Sequence of chain 2.D:
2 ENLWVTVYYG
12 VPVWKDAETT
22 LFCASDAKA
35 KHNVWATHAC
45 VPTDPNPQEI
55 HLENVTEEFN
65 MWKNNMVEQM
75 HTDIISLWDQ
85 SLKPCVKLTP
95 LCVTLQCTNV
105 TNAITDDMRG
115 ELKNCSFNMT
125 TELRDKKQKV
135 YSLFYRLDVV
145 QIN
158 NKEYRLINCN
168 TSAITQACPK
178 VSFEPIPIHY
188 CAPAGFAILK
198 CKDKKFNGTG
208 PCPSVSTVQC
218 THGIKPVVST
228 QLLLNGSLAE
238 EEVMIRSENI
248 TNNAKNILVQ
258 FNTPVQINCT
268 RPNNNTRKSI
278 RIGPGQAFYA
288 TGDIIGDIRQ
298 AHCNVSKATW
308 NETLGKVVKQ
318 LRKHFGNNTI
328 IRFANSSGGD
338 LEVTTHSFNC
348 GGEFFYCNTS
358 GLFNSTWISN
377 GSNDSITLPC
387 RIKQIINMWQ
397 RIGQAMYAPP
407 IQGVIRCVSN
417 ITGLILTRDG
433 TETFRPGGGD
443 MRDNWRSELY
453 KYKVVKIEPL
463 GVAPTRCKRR

Sequence of chain 2.C:
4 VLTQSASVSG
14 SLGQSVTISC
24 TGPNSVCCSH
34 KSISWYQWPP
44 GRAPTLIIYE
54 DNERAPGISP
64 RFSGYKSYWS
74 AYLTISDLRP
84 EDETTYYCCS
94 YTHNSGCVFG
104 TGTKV

Sequence of chain 2.A:
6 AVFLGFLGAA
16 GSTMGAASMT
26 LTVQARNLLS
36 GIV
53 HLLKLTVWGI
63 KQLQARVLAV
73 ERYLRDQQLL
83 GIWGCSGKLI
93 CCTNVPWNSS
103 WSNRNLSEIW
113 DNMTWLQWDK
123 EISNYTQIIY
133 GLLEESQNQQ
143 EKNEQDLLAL

Sequence of chain 2.B:
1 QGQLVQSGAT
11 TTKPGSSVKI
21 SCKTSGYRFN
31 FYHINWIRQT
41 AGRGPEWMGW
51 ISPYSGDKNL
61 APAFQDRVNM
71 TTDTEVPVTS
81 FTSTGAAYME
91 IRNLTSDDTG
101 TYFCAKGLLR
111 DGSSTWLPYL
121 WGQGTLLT

This small molecule binds to this protein.
Small molecule (SMILES): CC(=O)N[C@H]1[C@H](O[C@H]2[C@H](O)[C@@H](NC(C)=O)CO[C@@H]2CO)O[C@H](CO)[C@@H](O[C@@H]2O[C@H](CO[C@H]3O[C@H](CO)[C@@H](O)[C@H](O[C@H]4O[C@H](CO)[C@@H](O)[C@H](O)[C@@H]4O)[C@@H]3O)[C@@H](O)[C@H](O[C@H]3O[C@H](CO)[C@@H](O)[C@H](O)[C@@H]3O)[C@@H]2O)[C@@H]1O

Binding-site contacts:
Ligand atom C7 contacts residue HIS33 of chain 2.B at 3.5 Å.
Ligand atom O3 contacts residue GLY112 of chain 2.B at 3.3 Å (h-bond).
Ligand atom O2 contacts residue THR115 of chain 2.B at 2.5 Å (h-bond).
Ligand atom O3 contacts residue HIS33 of chain 2.B at 3.1 Å (h-bond).
Ligand atom C5 contacts residue ARG110 of chain 2.B at 3.2 Å.
Ligand atom C5 contacts residue ASP57 of chain 2.B at 3.4 Å.
Ligand atom O2 contacts residue GLY112 of chain 2.B at 2.8 Å (h-bond).
Ligand atom C1 contacts residue ASN58 of chain 2.D at 1.4 Å.
Ligand atom O5 contacts residue ARG110 of chain 2.B at 3.2 Å (salt-bridge).
Ligand atom C6 contacts residue TRP50 of chain 2.B at 3.4 Å (hydrophobic).
Ligand atom O7 contacts residue SER17 of chain 2.A at 2.7 Å (h-bond).
Ligand atom O5 contacts residue ASN58 of chain 2.D at 2.3 Å (h-bond).
Ligand atom O6 contacts residue PHE31 of chain 2.B at 3.0 Å (h-bond).
Ligand atom O7 contacts residue ASN58 of chain 2.D at 2.7 Å (h-bond).
Ligand atom O6 contacts residue ARG110 of chain 2.B at 3.1 Å (salt-bridge).
Ligand atom O6 contacts residue SER55 of chain 2.B at 3.4 Å (h-bond).
Ligand atom C6 contacts residue ASN30 of chain 2.B at 3.6 Å.
Ligand atom C4 contacts residue ASP57 of chain 2.B at 3.5 Å.
Ligand atom O4 contacts residue ASP57 of chain 2.B at 2.7 Å (salt-bridge).
Ligand atom O4 contacts residue HIS96 of chain 2.C at 3.2 Å (h-bond).
Ligand atom O5 contacts residue ASN97 of chain 2.C at 3.4 Å.
Ligand atom O3 contacts residue SER113 of chain 2.B at 3.3 Å (h-bond).
Ligand atom C7 contacts residue ASN58 of chain 2.D at 3.1 Å.
Ligand atom C3 contacts residue GLY112 of chain 2.B at 3.3 Å.
Ligand atom C5 contacts residue GLY112 of chain 2.B at 3.3 Å.
Ligand atom C7 contacts residue SER17 of chain 2.A at 3.3 Å.
Ligand atom N2 contacts residue ASN58 of chain 2.D at 3.0 Å (h-bond).
Ligand atom O4 contacts residue GLY112 of chain 2.B at 3.2 Å (h-bond).
Ligand atom C6 contacts residue PHE31 of chain 2.B at 3.6 Å (hydrophobic).
Ligand atom O6 contacts residue ASP111 of chain 2.B at 2.5 Å (salt-bridge).
Ligand atom C4 contacts residue GLY112 of chain 2.B at 3.4 Å.
Ligand atom O6 contacts residue ASN59 of chain 2.B at 3.6 Å (h-bond).
Ligand atom C2 contacts residue ASN58 of chain 2.D at 2.5 Å.
Ligand atom C6 contacts residue ASP57 of chain 2.B at 3.4 Å.
Ligand atom C6 contacts residue ASP111 of chain 2.B at 3.2 Å.
Ligand atom C6 contacts residue ASP111 of chain 2.B at 3.5 Å.
Ligand atom C8 contacts residue SER17 of chain 2.A at 3.5 Å.
Ligand atom O7 contacts residue SER52 of chain 2.B at 3.5 Å (h-bond).
Ligand atom C8 contacts residue PHE31 of chain 2.B at 3.3 Å (hydrophobic).
Ligand atom O7 contacts residue HIS33 of chain 2.B at 3.6 Å.